The small molecule below binds the protein below.
Small molecule (SMILES): Cc1ncc(COP(=O)(O)O)c(CN[C@@H](CCCCN)C(=O)O)c1O

Sequence of chain 1.A:
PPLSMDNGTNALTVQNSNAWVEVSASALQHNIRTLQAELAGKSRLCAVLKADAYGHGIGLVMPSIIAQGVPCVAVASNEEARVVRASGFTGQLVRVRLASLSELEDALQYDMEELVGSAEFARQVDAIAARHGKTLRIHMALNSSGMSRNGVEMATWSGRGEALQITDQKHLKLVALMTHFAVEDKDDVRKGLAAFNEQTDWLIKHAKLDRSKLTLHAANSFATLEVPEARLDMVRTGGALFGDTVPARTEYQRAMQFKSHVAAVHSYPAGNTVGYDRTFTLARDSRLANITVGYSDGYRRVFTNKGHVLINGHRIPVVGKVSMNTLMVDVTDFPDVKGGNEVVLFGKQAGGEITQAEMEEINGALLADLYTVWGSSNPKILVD

Binding-site contacts:
Ligand atom P contacts residue SER246 of chain 1.B at 3.6 Å.
Ligand atom C6 contacts residue HIS205 of chain 1.B at 3.6 Å.
Ligand atom N contacts residue TYR301 of chain 1.A at 3.3 Å (h-bond).
Ligand atom O contacts residue TYR301 of chain 1.A at 3.3 Å.
Ligand atom O2P contacts residue THR262 of chain 1.B at 3.3 Å.
Ligand atom OXT contacts residue SER348 of chain 1.A at 3.6 Å.
Ligand atom P contacts residue TYR79 of chain 1.B at 3.5 Å.
Ligand atom O2P contacts residue GLY264 of chain 1.B at 3.6 Å.
Ligand atom OXT contacts residue TYR301 of chain 1.A at 3.2 Å (h-bond).
Ligand atom O2P contacts residue SER246 of chain 1.B at 2.9 Å.
Ligand atom C contacts residue TYR301 of chain 1.A at 2.9 Å (hydrophobic).
Ligand atom CB contacts residue TYR301 of chain 1.A at 3.5 Å (hydrophobic).
Ligand atom O2P contacts residue ARG261 of chain 1.B at 3.6 Å.
Ligand atom O3 contacts residue ARG174 of chain 1.B at 2.7 Å (salt-bridge).
Ligand atom C5A contacts residue ARG261 of chain 1.B at 3.6 Å.
Ligand atom CA contacts residue TYR301 of chain 1.A at 2.5 Å (hydrophobic).
Ligand atom C3 contacts residue LYS75 of chain 1.B at 3.4 Å.
Ligand atom O2P contacts residue GLY263 of chain 1.B at 2.7 Å (h-bond).
Ligand atom CD contacts residue TYR79 of chain 1.B at 3.6 Å (hydrophobic).
Ligand atom C6 contacts residue ARG261 of chain 1.B at 3.1 Å.
Ligand atom C2A contacts residue ARG261 of chain 1.B at 3.6 Å.
Ligand atom O contacts residue MET349 of chain 1.A at 3.6 Å.
Ligand atom O3P contacts residue SER246 of chain 1.B at 3.4 Å.
Ligand atom O1P contacts residue GLY264 of chain 1.B at 3.1 Å (h-bond).
Ligand atom N1 contacts residue ARG261 of chain 1.B at 2.4 Å (salt-bridge).
Ligand atom C2 contacts residue ARG261 of chain 1.B at 3.4 Å.
Ligand atom O contacts residue TYR320 of chain 1.A at 3.2 Å (h-bond).
Ligand atom C4A contacts residue LYS75 of chain 1.B at 2.8 Å.
Ligand atom N1 contacts residue HIS205 of chain 1.B at 3.6 Å.
Ligand atom O1P contacts residue TYR79 of chain 1.B at 2.4 Å (h-bond).
Ligand atom C4A contacts residue TYR79 of chain 1.B at 3.4 Å (hydrophobic).
Ligand atom O3 contacts residue LYS75 of chain 1.B at 3.0 Å (salt-bridge).
Ligand atom C contacts residue MET349 of chain 1.A at 3.6 Å (hydrophobic).
Ligand atom O4P contacts residue ASN245 of chain 1.B at 3.6 Å.
Ligand atom O4P contacts residue TYR79 of chain 1.B at 3.5 Å (h-bond).
Ligand atom C4 contacts residue LYS75 of chain 1.B at 3.4 Å.
Ligand atom N contacts residue LYS75 of chain 1.B at 2.6 Å (salt-bridge).
Ligand atom C3 contacts residue HIS205 of chain 1.B at 3.5 Å.
Ligand atom C5A contacts residue TYR79 of chain 1.B at 3.4 Å (hydrophobic).
Ligand atom OXT contacts residue MET349 of chain 1.A at 2.9 Å (h-bond).

Sequence of chain 1.B:
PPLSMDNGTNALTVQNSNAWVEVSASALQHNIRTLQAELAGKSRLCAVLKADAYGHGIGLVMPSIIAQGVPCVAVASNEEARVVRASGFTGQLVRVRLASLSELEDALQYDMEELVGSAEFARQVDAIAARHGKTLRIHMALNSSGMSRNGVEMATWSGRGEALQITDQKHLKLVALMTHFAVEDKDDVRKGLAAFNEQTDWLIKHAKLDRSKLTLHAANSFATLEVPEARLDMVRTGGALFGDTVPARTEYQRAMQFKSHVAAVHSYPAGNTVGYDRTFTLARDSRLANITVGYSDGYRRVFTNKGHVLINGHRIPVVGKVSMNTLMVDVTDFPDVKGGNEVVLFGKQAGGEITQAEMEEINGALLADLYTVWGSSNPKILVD